A small-molecule ligand and the protein it binds are described below.
Small molecule (SMILES): C[C@H](CO)OC[C@@H](C)OC[C@@H](C)OC[C@@H](C)OC[C@@H](C)OC[C@H](C)OC[C@@H](C)O

Sequence of chain 1.B:
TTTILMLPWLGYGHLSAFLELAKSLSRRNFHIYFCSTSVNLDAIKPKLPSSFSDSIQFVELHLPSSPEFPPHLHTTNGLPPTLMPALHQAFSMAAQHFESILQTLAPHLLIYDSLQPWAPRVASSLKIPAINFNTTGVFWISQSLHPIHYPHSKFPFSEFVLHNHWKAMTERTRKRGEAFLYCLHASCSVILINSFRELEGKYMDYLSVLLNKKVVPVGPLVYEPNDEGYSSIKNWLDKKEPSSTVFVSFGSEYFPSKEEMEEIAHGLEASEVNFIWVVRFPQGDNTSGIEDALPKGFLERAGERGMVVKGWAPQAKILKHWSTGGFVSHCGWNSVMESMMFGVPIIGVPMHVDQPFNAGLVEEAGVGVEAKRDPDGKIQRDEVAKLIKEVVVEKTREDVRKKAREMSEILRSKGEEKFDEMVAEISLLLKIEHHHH

Binding-site contacts:
Ligand atom O5 contacts residue GLY193 of chain 1.B at 4.0 Å.
Ligand atom O4 contacts residue GLY193 of chain 1.B at 3.6 Å.
Ligand atom C21 contacts residue ILE156 of chain 1.B at 4.5 Å (hydrophobic).
Ligand atom O5 contacts residue ARG192 of chain 1.B at 3.8 Å.
Ligand atom C6 contacts residue GLY193 of chain 1.B at 3.7 Å.
Ligand atom C7 contacts residue SER152 of chain 1.B at 3.9 Å.
Ligand atom C9 contacts residue PHE196 of chain 1.B at 3.9 Å (hydrophobic).
Ligand atom C8 contacts residue GLY193 of chain 1.B at 4.3 Å.
Ligand atom O4 contacts residue PHE196 of chain 1.B at 4.4 Å.
Ligand atom C20 contacts residue PHE196 of chain 1.B at 3.8 Å (hydrophobic).
Ligand atom C9 contacts residue TRP148 of chain 1.B at 3.6 Å (hydrophobic).
Ligand atom C19 contacts residue PHE196 of chain 1.B at 3.9 Å (hydrophobic).
Ligand atom C20 contacts residue GLY193 of chain 1.B at 4.2 Å.
Ligand atom O1 contacts residue ARG190 of chain 1.B at 3.9 Å.
Ligand atom O1 contacts residue GLU194 of chain 1.B at 4.2 Å.
Ligand atom C4 contacts residue ILE156 of chain 1.B at 4.3 Å (hydrophobic).
Ligand atom C19 contacts residue ARG192 of chain 1.B at 4.4 Å.
Ligand atom O3 contacts residue SER152 of chain 1.B at 4.3 Å.
Ligand atom O1 contacts residue GLY193 of chain 1.B at 4.2 Å.
Ligand atom C7 contacts residue GLY193 of chain 1.B at 4.3 Å.
Ligand atom C8 contacts residue SER152 of chain 1.B at 3.9 Å.
Ligand atom C4 contacts residue GLY193 of chain 1.B at 4.1 Å.
Ligand atom C20 contacts residue LEU197 of chain 1.B at 4.0 Å (hydrophobic).
Ligand atom C10 contacts residue TRP148 of chain 1.B at 4.3 Å (hydrophobic).
Ligand atom C4 contacts residue LEU197 of chain 1.B at 3.9 Å (hydrophobic).
Ligand atom C8 contacts residue TRP148 of chain 1.B at 4.5 Å (hydrophobic).
Ligand atom C20 contacts residue SER152 of chain 1.B at 4.2 Å.
Ligand atom O3 contacts residue GLY193 of chain 1.B at 4.1 Å.